This small molecule binds to this protein.
Small molecule (SMILES): CC(C)CCC[C@@H](C)[C@H]1CC[C@H]2[C@@H]3CC=C4C[C@@H](O)CC[C@]4(C)[C@H]3CC[C@]12C

Binding-site contacts:
Ligand atom C4 contacts residue ILE314 of chain 1.A at 3.7 Å (hydrophobic).
Ligand atom C10 contacts residue LEU334 of chain 1.A at 4.4 Å (hydrophobic).
Ligand atom C19 contacts residue THR315 of chain 1.A at 2.8 Å.
Ligand atom C26 contacts residue ASN327 of chain 1.A at 3.6 Å.
Ligand atom C21 contacts residue ASN327 of chain 1.A at 4.0 Å.
Ligand atom C5 contacts residue THR315 of chain 1.A at 4.0 Å.
Ligand atom C20 contacts residue CYS326 of chain 1.A at 4.0 Å (hydrophobic).
Ligand atom C6 contacts residue MET318 of chain 1.A at 4.0 Å (hydrophobic).
Ligand atom C15 contacts residue CYS326 of chain 1.A at 3.5 Å (hydrophobic).
Ligand atom C24 contacts residue ASN327 of chain 1.A at 4.0 Å.
Ligand atom C21 contacts residue VAL330 of chain 1.A at 3.3 Å (hydrophobic).
Ligand atom C9 contacts residue LEU334 of chain 1.A at 4.5 Å (hydrophobic).
Ligand atom C27 contacts residue ASN327 of chain 1.A at 4.0 Å.
Ligand atom C23 contacts residue ASN327 of chain 1.A at 3.1 Å.
Ligand atom C11 contacts residue LEU334 of chain 1.A at 3.5 Å (hydrophobic).
Ligand atom C18 contacts residue ILE331 of chain 1.A at 3.2 Å (hydrophobic).
Ligand atom C8 contacts residue ILE331 of chain 1.A at 4.3 Å (hydrophobic).
Ligand atom C15 contacts residue CYS322 of chain 1.A at 4.3 Å (hydrophobic).
Ligand atom C12 contacts residue VAL330 of chain 1.A at 4.3 Å (hydrophobic).
Ligand atom C16 contacts residue CYS326 of chain 1.A at 3.5 Å (hydrophobic).
Ligand atom C7 contacts residue MET318 of chain 1.A at 4.3 Å (hydrophobic).
Ligand atom C1 contacts residue THR315 of chain 1.A at 4.5 Å.
Ligand atom O1 contacts residue PHE338 of chain 1.A at 4.5 Å.
Ligand atom C3 contacts residue THR315 of chain 1.A at 4.4 Å.
Ligand atom C19 contacts residue PHE338 of chain 1.A at 4.4 Å (hydrophobic).
Ligand atom C10 contacts residue THR315 of chain 1.A at 4.1 Å.
Ligand atom C22 contacts residue CYS326 of chain 1.A at 4.1 Å (hydrophobic).
Ligand atom C23 contacts residue CYS326 of chain 1.A at 4.1 Å (hydrophobic).
Ligand atom C4 contacts residue THR315 of chain 1.A at 3.4 Å.
Ligand atom C18 contacts residue VAL330 of chain 1.A at 4.1 Å (hydrophobic).
Ligand atom C19 contacts residue LEU334 of chain 1.A at 3.5 Å (hydrophobic).
Ligand atom O1 contacts residue THR315 of chain 1.A at 4.2 Å.
Ligand atom C22 contacts residue ASN327 of chain 1.A at 3.7 Å.
Ligand atom C25 contacts residue ASN327 of chain 1.A at 4.1 Å.
Ligand atom C1 contacts residue LEU334 of chain 1.A at 4.5 Å (hydrophobic).
Ligand atom O1 contacts residue PRO311 of chain 1.A at 4.4 Å.
Ligand atom C20 contacts residue ASN327 of chain 1.A at 3.8 Å.
Ligand atom C12 contacts residue LEU334 of chain 1.A at 4.4 Å (hydrophobic).

Sequence of chain 1.A:
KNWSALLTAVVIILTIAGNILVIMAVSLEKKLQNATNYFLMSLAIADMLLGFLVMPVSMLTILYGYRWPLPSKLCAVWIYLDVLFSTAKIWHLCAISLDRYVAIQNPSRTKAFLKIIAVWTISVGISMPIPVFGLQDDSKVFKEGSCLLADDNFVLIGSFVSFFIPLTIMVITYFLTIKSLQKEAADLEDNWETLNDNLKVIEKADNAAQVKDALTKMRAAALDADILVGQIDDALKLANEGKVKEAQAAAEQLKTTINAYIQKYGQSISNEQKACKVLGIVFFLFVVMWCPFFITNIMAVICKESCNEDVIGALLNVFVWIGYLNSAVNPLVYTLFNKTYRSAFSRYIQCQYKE